A protein and the small-molecule ligand that binds it are described below.
Small molecule (SMILES): Cc1cc(CCCCCOc2ccc(C3=NCCO3)cc2)on1

Sequence of chain 1.A:
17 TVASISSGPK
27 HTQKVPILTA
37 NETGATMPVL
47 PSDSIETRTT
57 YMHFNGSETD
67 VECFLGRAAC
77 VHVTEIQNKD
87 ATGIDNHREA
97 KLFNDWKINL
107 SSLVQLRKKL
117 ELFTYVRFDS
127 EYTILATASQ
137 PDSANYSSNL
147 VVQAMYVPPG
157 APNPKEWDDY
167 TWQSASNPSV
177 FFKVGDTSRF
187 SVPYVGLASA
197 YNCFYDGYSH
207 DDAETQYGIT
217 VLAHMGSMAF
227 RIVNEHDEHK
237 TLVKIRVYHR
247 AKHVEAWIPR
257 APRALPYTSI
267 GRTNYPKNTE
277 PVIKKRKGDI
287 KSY

Sequence of chain 1.C:
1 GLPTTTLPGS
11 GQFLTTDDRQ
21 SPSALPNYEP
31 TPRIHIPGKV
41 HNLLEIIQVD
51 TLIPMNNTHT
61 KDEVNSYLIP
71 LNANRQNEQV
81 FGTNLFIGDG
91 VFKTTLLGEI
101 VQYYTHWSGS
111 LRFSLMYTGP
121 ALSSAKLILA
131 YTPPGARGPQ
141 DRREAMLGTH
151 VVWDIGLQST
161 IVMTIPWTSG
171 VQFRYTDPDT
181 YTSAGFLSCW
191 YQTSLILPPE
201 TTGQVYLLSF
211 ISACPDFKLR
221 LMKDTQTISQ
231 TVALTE

Binding-site contacts:
Ligand atom N3A contacts residue PHE186 of chain 1.A at 4.0 Å.
Ligand atom N2 contacts residue MET221 of chain 1.A at 3.4 Å (h-bond).
Ligand atom C4B contacts residue TYR152 of chain 1.A at 3.8 Å (hydrophobic).
Ligand atom O1 contacts residue MET221 of chain 1.A at 2.5 Å (h-bond).
Ligand atom C1C contacts residue LEU106 of chain 1.A at 4.0 Å (hydrophobic).
Ligand atom C5A contacts residue PHE186 of chain 1.A at 3.5 Å (hydrophobic).
Ligand atom C5A contacts residue VAL176 of chain 1.A at 3.6 Å (hydrophobic).
Ligand atom C2A contacts residue PHE186 of chain 1.A at 3.3 Å (hydrophobic).
Ligand atom C4 contacts residue LEU106 of chain 1.A at 3.5 Å (hydrophobic).
Ligand atom C3B contacts residue TYR152 of chain 1.A at 3.7 Å (hydrophobic).
Ligand atom C5B contacts residue PHE186 of chain 1.A at 3.9 Å (hydrophobic).
Ligand atom C1B contacts residue ILE104 of chain 1.A at 4.0 Å (hydrophobic).
Ligand atom O1A contacts residue PHE186 of chain 1.A at 3.0 Å.
Ligand atom C6B contacts residue TYR128 of chain 1.A at 3.3 Å (hydrophobic).
Ligand atom C4A contacts residue PRO174 of chain 1.A at 3.1 Å (hydrophobic).
Ligand atom C1B contacts residue VAL188 of chain 1.A at 3.8 Å (hydrophobic).
Ligand atom C1B contacts residue TYR128 of chain 1.A at 3.6 Å (hydrophobic).
Ligand atom C5B contacts residue TYR128 of chain 1.A at 4.0 Å (hydrophobic).
Ligand atom C5C contacts residue VAL191 of chain 1.A at 3.8 Å (hydrophobic).
Ligand atom N3A contacts residue TYR152 of chain 1.A at 3.5 Å.
Ligand atom C5B contacts residue MET224 of chain 1.A at 3.8 Å (hydrophobic).
Ligand atom C5C contacts residue VAL188 of chain 1.A at 4.1 Å (hydrophobic).
Ligand atom C2C contacts residue MET221 of chain 1.A at 4.0 Å (hydrophobic).
Ligand atom C4C contacts residue VAL188 of chain 1.A at 3.7 Å (hydrophobic).
Ligand atom C5A contacts residue ALA150 of chain 1.A at 4.0 Å (hydrophobic).
Ligand atom C2A contacts residue TYR152 of chain 1.A at 3.6 Å (hydrophobic).
Ligand atom C1C contacts residue MET221 of chain 1.A at 4.0 Å (hydrophobic).
Ligand atom C2B contacts residue VAL188 of chain 1.A at 3.5 Å (hydrophobic).
Ligand atom N3A contacts residue PRO174 of chain 1.A at 3.7 Å.
Ligand atom N3A contacts residue ALA24 of chain 1.C at 3.8 Å.
Ligand atom C4C contacts residue VAL191 of chain 1.A at 3.0 Å (hydrophobic).
Ligand atom O1B contacts residue ILE104 of chain 1.A at 3.9 Å.
Ligand atom O1B contacts residue TYR128 of chain 1.A at 3.4 Å (h-bond).
Ligand atom C3C contacts residue TYR128 of chain 1.A at 3.4 Å (hydrophobic).
Ligand atom C1C contacts residue TYR128 of chain 1.A at 3.9 Å (hydrophobic).
Ligand atom C5 contacts residue MET221 of chain 1.A at 3.6 Å (hydrophobic).
Ligand atom C4B contacts residue PHE186 of chain 1.A at 3.6 Å (hydrophobic).
Ligand atom C6B contacts residue ILE104 of chain 1.A at 3.6 Å (hydrophobic).
Ligand atom C3B contacts residue VAL188 of chain 1.A at 3.8 Å (hydrophobic).
Ligand atom C2C contacts residue TYR197 of chain 1.A at 3.7 Å (hydrophobic).